Sequence of chain 1.B:
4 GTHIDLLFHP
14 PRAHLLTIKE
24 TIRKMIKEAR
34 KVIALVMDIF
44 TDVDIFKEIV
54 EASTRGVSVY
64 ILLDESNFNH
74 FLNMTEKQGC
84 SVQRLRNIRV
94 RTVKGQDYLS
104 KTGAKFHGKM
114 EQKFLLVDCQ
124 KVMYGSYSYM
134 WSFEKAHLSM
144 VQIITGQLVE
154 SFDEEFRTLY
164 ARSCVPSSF

The protein below binds the small molecule below.
Small molecule (SMILES): O=C(N1CCCCC1)N1CCCCC1

Binding-site contacts:
Ligand atom C contacts residue CYS122 of chain 1.B at 4.0 Å (hydrophobic).
Ligand atom C4 contacts residue ASP156 of chain 1.B at 3.2 Å.
Ligand atom C9 contacts residue PHE159 of chain 1.B at 4.0 Å (hydrophobic).
Ligand atom C4 contacts residue PHE159 of chain 1.B at 4.0 Å (hydrophobic).
Ligand atom N1 contacts residue ARG160 of chain 1.B at 4.1 Å.
Ligand atom C3 contacts residue ASP156 of chain 1.B at 4.1 Å.
Ligand atom O contacts residue TYR63 of chain 1.B at 4.0 Å.
Ligand atom N contacts residue ARG160 of chain 1.B at 3.8 Å.
Ligand atom C4 contacts residue ARG160 of chain 1.B at 4.2 Å.
Ligand atom C1 contacts residue VAL35 of chain 1.B at 3.7 Å (hydrophobic).
Ligand atom C4 contacts residue LEU119 of chain 1.B at 4.1 Å (hydrophobic).
Ligand atom C5 contacts residue TYR63 of chain 1.B at 4.3 Å (hydrophobic).
Ligand atom C10 contacts residue PHE159 of chain 1.B at 4.0 Å (hydrophobic).
Ligand atom C6 contacts residue ARG160 of chain 1.B at 4.1 Å.
Ligand atom C2 contacts residue CYS122 of chain 1.B at 3.6 Å (hydrophobic).
Ligand atom C9 contacts residue TYR63 of chain 1.B at 4.4 Å (hydrophobic).
Ligand atom C contacts residue ALA37 of chain 1.B at 4.0 Å (hydrophobic).
Ligand atom C7 contacts residue ARG160 of chain 1.B at 4.2 Å.
Ligand atom O contacts residue VAL35 of chain 1.B at 4.3 Å.
Ligand atom C2 contacts residue ARG160 of chain 1.B at 4.1 Å.
Ligand atom C contacts residue LEU119 of chain 1.B at 3.4 Å (hydrophobic).
Ligand atom C3 contacts residue ARG160 of chain 1.B at 4.0 Å.
Ligand atom C3 contacts residue PHE159 of chain 1.B at 3.7 Å (hydrophobic).
Ligand atom C10 contacts residue TYR63 of chain 1.B at 3.7 Å (hydrophobic).
Ligand atom C8 contacts residue TYR63 of chain 1.B at 4.5 Å (hydrophobic).
Ligand atom C contacts residue ASP156 of chain 1.B at 4.1 Å.
Ligand atom C2 contacts residue VAL35 of chain 1.B at 4.2 Å (hydrophobic).
Ligand atom C9 contacts residue TYR163 of chain 1.B at 3.5 Å (hydrophobic).
Ligand atom N1 contacts residue TYR63 of chain 1.B at 4.3 Å.
Ligand atom C1 contacts residue ALA37 of chain 1.B at 4.4 Å (hydrophobic).
Ligand atom C5 contacts residue ARG160 of chain 1.B at 4.3 Å.
Ligand atom C8 contacts residue TYR163 of chain 1.B at 3.5 Å (hydrophobic).
Ligand atom C1 contacts residue CYS122 of chain 1.B at 3.7 Å (hydrophobic).